This protein binds this small molecule.
Small molecule (SMILES): CC(=O)N[C@@H]1[C@@H](O)[C@H](O)[C@@H](CO)O[C@H]1O

Sequence of chain 3.A:
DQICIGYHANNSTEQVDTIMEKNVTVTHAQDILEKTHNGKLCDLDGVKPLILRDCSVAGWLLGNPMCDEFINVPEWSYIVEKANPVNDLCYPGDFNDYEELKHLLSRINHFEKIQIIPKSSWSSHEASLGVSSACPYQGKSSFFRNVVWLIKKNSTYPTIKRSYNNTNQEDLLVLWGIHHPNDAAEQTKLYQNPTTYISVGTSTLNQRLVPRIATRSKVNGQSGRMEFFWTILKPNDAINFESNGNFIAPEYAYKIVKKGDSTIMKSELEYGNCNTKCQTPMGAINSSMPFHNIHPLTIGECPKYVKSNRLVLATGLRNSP

Binding-site contacts:
Ligand atom O5 contacts residue ASN23 of chain 3.A at 2.4 Å (h-bond).
Ligand atom C3 contacts residue ASN23 of chain 3.A at 3.8 Å.
Ligand atom O7 contacts residue ASN23 of chain 3.A at 3.6 Å.
Ligand atom C8 contacts residue LYS22 of chain 3.A at 3.9 Å.
Ligand atom C5 contacts residue ASN23 of chain 3.A at 3.7 Å.
Ligand atom C1 contacts residue ASN23 of chain 3.A at 1.4 Å.
Ligand atom C7 contacts residue ASN23 of chain 3.A at 3.5 Å.
Ligand atom C2 contacts residue ASN23 of chain 3.A at 2.5 Å.
Ligand atom O5 contacts residue GLN15 of chain 3.A at 4.3 Å.
Ligand atom N2 contacts residue ASN23 of chain 3.A at 3.0 Å (h-bond).
Ligand atom C4 contacts residue ASN23 of chain 3.A at 4.2 Å.